The small molecule below binds the protein below.
Small molecule (SMILES): CC(=O)N[C@H]1[C@H](O[C@H]2[C@H](O)[C@@H](NC(C)=O)CO[C@@H]2CO)O[C@H](CO)[C@@H](O)[C@@H]1O

Binding-site contacts:
Ligand atom C2 contacts residue ASN282 of chain 1.B at 2.4 Å.
Ligand atom C4 contacts residue ASN282 of chain 1.B at 4.2 Å.
Ligand atom C3 contacts residue ASN282 of chain 1.B at 3.8 Å.
Ligand atom C7 contacts residue ASN282 of chain 1.B at 3.6 Å.
Ligand atom C7 contacts residue ASN280 of chain 1.B at 4.3 Å.
Ligand atom N2 contacts residue ASN282 of chain 1.B at 3.0 Å (h-bond).
Ligand atom C1 contacts residue ASN282 of chain 1.B at 1.4 Å.
Ligand atom O5 contacts residue ASN282 of chain 1.B at 2.3 Å (h-bond).
Ligand atom N2 contacts residue ASN280 of chain 1.B at 4.4 Å.
Ligand atom O7 contacts residue ASN282 of chain 1.B at 3.9 Å.
Ligand atom O6 contacts residue LYS558 of chain 1.A at 4.4 Å.
Ligand atom C8 contacts residue ASN280 of chain 1.B at 3.6 Å.
Ligand atom C5 contacts residue ASN282 of chain 1.B at 3.6 Å.

Sequence of chain 1.B:
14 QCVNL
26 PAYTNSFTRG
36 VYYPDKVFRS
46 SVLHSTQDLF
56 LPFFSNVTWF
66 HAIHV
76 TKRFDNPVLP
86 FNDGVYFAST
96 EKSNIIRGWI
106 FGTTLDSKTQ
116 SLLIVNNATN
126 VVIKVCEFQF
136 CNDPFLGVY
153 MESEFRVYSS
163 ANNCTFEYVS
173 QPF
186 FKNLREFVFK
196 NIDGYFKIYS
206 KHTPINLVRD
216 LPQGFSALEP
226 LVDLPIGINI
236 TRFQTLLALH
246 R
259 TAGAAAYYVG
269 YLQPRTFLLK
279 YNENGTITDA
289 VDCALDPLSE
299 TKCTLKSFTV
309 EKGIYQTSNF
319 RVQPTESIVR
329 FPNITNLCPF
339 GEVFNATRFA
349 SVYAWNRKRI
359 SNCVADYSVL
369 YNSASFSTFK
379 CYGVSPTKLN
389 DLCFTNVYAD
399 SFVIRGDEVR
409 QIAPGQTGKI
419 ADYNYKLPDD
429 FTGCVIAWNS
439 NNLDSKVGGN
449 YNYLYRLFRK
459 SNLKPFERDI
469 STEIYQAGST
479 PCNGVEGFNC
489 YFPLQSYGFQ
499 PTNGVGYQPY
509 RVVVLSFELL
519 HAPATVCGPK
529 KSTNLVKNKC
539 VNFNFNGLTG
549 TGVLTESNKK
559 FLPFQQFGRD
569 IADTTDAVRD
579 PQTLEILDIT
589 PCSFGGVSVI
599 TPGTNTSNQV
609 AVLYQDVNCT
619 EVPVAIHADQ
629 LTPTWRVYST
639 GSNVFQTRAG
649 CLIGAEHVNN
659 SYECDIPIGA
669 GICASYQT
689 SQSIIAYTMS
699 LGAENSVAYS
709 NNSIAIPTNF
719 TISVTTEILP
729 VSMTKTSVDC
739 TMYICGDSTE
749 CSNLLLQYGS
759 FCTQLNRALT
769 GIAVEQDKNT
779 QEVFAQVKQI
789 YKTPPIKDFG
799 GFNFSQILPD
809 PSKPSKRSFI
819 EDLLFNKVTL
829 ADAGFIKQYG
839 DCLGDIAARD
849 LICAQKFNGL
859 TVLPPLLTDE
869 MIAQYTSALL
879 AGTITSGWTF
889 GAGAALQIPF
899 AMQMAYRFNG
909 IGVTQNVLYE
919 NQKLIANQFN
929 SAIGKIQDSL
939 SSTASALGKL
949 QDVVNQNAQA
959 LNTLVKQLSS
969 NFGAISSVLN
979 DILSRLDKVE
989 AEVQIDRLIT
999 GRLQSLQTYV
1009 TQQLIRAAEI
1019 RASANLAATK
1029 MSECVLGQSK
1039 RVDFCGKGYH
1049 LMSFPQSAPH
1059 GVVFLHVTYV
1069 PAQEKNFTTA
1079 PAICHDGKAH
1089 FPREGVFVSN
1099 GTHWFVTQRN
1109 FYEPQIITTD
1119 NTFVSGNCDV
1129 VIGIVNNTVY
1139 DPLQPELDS

Sequence of chain 1.A:
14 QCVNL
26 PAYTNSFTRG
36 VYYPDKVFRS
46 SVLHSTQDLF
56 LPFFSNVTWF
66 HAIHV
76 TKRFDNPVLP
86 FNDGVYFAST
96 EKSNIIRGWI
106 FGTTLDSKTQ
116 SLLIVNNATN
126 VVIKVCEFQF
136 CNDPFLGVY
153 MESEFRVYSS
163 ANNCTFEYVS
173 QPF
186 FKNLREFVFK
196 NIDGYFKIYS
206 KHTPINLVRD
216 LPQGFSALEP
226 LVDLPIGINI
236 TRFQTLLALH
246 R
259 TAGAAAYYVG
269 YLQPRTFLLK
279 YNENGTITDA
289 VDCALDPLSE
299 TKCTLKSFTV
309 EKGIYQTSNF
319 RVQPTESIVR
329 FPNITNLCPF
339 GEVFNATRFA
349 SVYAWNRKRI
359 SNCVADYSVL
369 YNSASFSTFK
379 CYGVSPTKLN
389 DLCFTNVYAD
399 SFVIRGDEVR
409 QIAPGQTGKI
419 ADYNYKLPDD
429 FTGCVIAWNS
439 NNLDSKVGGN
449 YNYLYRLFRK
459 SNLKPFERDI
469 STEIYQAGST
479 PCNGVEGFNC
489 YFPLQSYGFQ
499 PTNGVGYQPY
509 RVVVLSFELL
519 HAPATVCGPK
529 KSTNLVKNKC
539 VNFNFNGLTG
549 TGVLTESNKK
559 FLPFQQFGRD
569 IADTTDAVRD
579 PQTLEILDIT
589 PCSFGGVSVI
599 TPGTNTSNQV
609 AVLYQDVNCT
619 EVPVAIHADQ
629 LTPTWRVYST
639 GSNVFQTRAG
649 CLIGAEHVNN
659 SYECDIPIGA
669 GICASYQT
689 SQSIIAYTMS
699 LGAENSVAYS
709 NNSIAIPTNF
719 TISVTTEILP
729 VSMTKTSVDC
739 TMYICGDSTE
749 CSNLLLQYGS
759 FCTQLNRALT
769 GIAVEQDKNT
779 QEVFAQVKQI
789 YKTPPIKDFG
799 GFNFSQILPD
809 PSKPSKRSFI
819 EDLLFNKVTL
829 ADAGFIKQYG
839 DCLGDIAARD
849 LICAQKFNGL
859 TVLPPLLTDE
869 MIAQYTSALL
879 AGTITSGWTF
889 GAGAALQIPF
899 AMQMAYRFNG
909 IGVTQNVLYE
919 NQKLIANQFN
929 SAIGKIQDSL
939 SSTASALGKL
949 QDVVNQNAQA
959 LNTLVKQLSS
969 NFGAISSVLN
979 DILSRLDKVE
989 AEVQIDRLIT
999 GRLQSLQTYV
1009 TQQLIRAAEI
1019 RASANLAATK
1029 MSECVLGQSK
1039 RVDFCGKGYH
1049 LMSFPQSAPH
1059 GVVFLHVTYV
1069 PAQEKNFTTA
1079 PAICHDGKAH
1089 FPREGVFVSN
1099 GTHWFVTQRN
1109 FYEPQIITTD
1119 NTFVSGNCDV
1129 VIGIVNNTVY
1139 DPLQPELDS